Binding-site contacts:
Ligand atom C4 contacts residue ASN243 of chain 1.A at 4.2 Å.
Ligand atom O5 contacts residue SER245 of chain 1.A at 4.5 Å.
Ligand atom O5 contacts residue ALA250 of chain 1.A at 3.3 Å.
Ligand atom C5 contacts residue SER245 of chain 1.A at 4.3 Å.
Ligand atom C7 contacts residue ASN251 of chain 1.A at 4.0 Å.
Ligand atom N2 contacts residue ASN243 of chain 1.A at 2.9 Å (h-bond).
Ligand atom C6 contacts residue SER245 of chain 1.A at 3.6 Å.
Ligand atom C1 contacts residue ALA250 of chain 1.A at 4.3 Å (hydrophobic).
Ligand atom C3 contacts residue ASN243 of chain 1.A at 3.8 Å.
Ligand atom O7 contacts residue ASN243 of chain 1.A at 3.4 Å (h-bond).
Ligand atom C1 contacts residue ASN251 of chain 1.A at 3.7 Å.
Ligand atom O5 contacts residue ASN243 of chain 1.A at 2.3 Å (h-bond).
Ligand atom O7 contacts residue ASN251 of chain 1.A at 2.9 Å (h-bond).
Ligand atom C2 contacts residue ASN243 of chain 1.A at 2.5 Å.
Ligand atom C8 contacts residue PHE269 of chain 1.A at 4.0 Å (hydrophobic).
Ligand atom C6 contacts residue ALA250 of chain 1.A at 3.9 Å (hydrophobic).
Ligand atom C5 contacts residue ALA250 of chain 1.A at 4.2 Å (hydrophobic).
Ligand atom C7 contacts residue ASN243 of chain 1.A at 3.4 Å.
Ligand atom C5 contacts residue ASN243 of chain 1.A at 3.6 Å.
Ligand atom C2 contacts residue ASN251 of chain 1.A at 4.1 Å.
Ligand atom C1 contacts residue ASN243 of chain 1.A at 1.4 Å.
Ligand atom O5 contacts residue ASN251 of chain 1.A at 3.7 Å.
Ligand atom O6 contacts residue ALA250 of chain 1.A at 3.8 Å.

This protein binds this small molecule.
Small molecule (SMILES): CC(=O)N[C@H]1[C@H](O[C@H]2[C@H](O)[C@@H](NC(C)=O)CO[C@@H]2CO)O[C@H](CO)[C@@H](O[C@@H]2O[C@H](CO)[C@@H](O)[C@H](O)[C@@H]2O)[C@@H]1O

Sequence of chain 1.A:
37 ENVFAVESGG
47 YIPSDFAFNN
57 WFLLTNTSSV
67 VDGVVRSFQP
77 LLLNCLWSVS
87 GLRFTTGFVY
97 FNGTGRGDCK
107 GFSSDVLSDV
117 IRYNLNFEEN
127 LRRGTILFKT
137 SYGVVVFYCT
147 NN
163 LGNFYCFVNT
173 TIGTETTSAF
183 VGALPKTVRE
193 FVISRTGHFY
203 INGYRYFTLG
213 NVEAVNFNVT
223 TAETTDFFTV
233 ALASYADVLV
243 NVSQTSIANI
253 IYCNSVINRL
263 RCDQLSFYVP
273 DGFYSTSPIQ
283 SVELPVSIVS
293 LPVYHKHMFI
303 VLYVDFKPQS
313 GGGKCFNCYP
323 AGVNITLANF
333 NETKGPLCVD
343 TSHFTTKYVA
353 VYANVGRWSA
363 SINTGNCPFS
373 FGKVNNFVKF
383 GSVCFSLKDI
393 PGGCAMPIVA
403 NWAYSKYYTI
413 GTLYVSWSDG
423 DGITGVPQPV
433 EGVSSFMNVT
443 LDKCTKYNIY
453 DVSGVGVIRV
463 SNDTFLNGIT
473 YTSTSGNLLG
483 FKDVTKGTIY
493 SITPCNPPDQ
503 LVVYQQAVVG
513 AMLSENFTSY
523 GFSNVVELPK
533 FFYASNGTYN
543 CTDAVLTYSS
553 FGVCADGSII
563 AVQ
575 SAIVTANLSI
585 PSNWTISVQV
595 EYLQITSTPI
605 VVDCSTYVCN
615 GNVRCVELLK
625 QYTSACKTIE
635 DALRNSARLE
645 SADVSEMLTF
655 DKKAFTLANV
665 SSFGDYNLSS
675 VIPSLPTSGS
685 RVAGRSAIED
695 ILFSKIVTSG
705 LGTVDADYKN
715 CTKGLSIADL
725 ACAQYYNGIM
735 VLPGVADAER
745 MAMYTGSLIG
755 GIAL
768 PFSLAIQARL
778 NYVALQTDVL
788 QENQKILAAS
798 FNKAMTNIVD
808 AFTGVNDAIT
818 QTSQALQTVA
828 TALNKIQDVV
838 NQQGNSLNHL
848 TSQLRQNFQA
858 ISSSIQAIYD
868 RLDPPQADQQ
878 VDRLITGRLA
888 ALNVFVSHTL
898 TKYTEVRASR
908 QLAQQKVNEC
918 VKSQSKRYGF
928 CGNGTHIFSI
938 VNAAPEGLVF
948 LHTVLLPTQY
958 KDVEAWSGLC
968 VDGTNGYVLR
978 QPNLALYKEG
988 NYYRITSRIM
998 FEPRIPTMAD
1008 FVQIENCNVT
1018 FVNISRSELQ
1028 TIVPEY